The protein below binds the small molecule below.
Small molecule (SMILES): Cc1csc([C@](C)(O)c2nnc(Nc3ccn(Cc4c(F)cccc4F)n3)s2)n1

Sequence of chain 1.D:
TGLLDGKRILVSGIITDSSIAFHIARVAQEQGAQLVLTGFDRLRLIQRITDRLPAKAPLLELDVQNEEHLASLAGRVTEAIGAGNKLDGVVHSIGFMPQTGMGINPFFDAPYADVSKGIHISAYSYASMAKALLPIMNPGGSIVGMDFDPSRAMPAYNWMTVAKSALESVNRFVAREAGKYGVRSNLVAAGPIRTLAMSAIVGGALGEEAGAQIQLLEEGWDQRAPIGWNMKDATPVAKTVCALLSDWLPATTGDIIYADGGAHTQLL

Binding-site contacts:
Ligand atom N2 contacts residue MET161 of chain 1.D at 3.7 Å.
Ligand atom C14 contacts residue MET199 of chain 1.D at 3.4 Å (hydrophobic).
Ligand atom C15 contacts residue TYR158 of chain 1.D at 3.5 Å (hydrophobic).
Ligand atom N3 contacts residue MET103 of chain 1.D at 3.5 Å (h-bond).
Ligand atom N5 contacts residue MET103 of chain 1.D at 3.7 Å.
Ligand atom S1 contacts residue ALA198 of chain 1.D at 3.6 Å.
Ligand atom C1 contacts residue NAD1 of chain 1.N at 3.5 Å.
Ligand atom C9 contacts residue MET98 of chain 1.D at 3.9 Å (hydrophobic).
Ligand atom C9 contacts residue GLN100 of chain 1.D at 3.9 Å.
Ligand atom C8 contacts residue MET103 of chain 1.D at 3.5 Å (hydrophobic).
Ligand atom S1 contacts residue MET103 of chain 1.D at 3.9 Å.
Ligand atom N contacts residue NAD1 of chain 1.N at 2.9 Å (h-bond).
Ligand atom C16 contacts residue ALA157 of chain 1.D at 3.8 Å (hydrophobic).
Ligand atom C2 contacts residue NAD1 of chain 1.N at 3.6 Å.
Ligand atom N1 contacts residue GLY96 of chain 1.D at 3.6 Å.
Ligand atom N2 contacts residue PHE97 of chain 1.D at 3.6 Å.
Ligand atom C5 contacts residue NAD1 of chain 1.N at 3.5 Å.
Ligand atom F1 contacts residue ALA198 of chain 1.D at 3.3 Å.
Ligand atom F1 contacts residue MET199 of chain 1.D at 3.6 Å.
Ligand atom N2 contacts residue MET98 of chain 1.D at 3.1 Å (h-bond).
Ligand atom O contacts residue ALA198 of chain 1.D at 3.7 Å.
Ligand atom C7 contacts residue MET103 of chain 1.D at 3.5 Å (hydrophobic).
Ligand atom O contacts residue NAD1 of chain 1.N at 3.5 Å (h-bond).
Ligand atom C contacts residue PHE149 of chain 1.D at 3.7 Å (hydrophobic).
Ligand atom C contacts residue NAD1 of chain 1.N at 3.5 Å.
Ligand atom F contacts residue LEU207 of chain 1.D at 3.4 Å.
Ligand atom C15 contacts residue MET103 of chain 1.D at 3.8 Å (hydrophobic).
Ligand atom C7 contacts residue MET98 of chain 1.D at 3.7 Å (hydrophobic).
Ligand atom C3 contacts residue NAD1 of chain 1.N at 3.8 Å.
Ligand atom C5 contacts residue GLY96 of chain 1.D at 3.5 Å.
Ligand atom N3 contacts residue MET98 of chain 1.D at 2.9 Å (h-bond).
Ligand atom N1 contacts residue PHE97 of chain 1.D at 3.6 Å.
Ligand atom C8 contacts residue MET98 of chain 1.D at 3.6 Å (hydrophobic).
Ligand atom F contacts residue GLY104 of chain 1.D at 2.9 Å.
Ligand atom C14 contacts residue MET103 of chain 1.D at 3.8 Å (hydrophobic).
Ligand atom S contacts residue NAD1 of chain 1.N at 3.8 Å.
Ligand atom C9 contacts residue MET103 of chain 1.D at 3.2 Å (hydrophobic).
Ligand atom N1 contacts residue MET161 of chain 1.D at 3.4 Å.
Ligand atom C10 contacts residue MET103 of chain 1.D at 3.3 Å (hydrophobic).
Ligand atom F contacts residue MET103 of chain 1.D at 3.9 Å.